Sequence of chain 1.B:
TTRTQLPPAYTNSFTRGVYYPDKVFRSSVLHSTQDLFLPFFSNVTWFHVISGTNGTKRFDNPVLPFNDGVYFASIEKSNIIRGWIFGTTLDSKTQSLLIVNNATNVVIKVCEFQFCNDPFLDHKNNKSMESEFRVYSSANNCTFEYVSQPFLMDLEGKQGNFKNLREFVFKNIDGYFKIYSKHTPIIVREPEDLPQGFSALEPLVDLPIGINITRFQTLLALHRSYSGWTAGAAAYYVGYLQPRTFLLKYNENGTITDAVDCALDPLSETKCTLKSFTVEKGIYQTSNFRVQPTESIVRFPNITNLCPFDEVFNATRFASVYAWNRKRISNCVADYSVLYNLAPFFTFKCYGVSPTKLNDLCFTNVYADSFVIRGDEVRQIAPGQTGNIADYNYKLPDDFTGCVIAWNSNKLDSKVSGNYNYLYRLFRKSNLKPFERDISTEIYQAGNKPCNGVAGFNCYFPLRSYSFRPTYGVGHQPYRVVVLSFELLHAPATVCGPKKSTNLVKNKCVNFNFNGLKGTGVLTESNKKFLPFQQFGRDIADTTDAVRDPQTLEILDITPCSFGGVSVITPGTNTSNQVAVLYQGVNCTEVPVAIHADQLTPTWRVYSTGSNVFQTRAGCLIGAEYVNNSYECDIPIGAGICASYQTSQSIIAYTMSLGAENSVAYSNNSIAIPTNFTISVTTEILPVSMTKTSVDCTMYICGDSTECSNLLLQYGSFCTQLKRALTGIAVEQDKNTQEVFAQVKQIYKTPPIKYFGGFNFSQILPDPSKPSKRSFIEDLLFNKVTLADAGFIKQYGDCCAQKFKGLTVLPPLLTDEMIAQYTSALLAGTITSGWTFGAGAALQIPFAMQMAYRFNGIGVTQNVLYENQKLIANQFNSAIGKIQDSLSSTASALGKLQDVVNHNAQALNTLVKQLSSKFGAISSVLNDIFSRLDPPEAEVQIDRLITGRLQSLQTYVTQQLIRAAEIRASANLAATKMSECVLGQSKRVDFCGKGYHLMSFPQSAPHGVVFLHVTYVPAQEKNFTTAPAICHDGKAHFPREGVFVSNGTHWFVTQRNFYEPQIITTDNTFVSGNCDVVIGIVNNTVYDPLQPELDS

Binding-site contacts:
Ligand atom C2 contacts residue ASN798 of chain 1.B at 2.5 Å.
Ligand atom C5 contacts residue ASN798 of chain 1.B at 3.6 Å.
Ligand atom C3 contacts residue ASN798 of chain 1.B at 3.8 Å.
Ligand atom C6 contacts residue GLN801 of chain 1.B at 3.4 Å.
Ligand atom O7 contacts residue ASN798 of chain 1.B at 4.1 Å.
Ligand atom C4 contacts residue ASN798 of chain 1.B at 4.2 Å.
Ligand atom C1 contacts residue ASN798 of chain 1.B at 1.4 Å.
Ligand atom C5 contacts residue GLN801 of chain 1.B at 3.5 Å.
Ligand atom O5 contacts residue GLN801 of chain 1.B at 4.2 Å.
Ligand atom N2 contacts residue ASN798 of chain 1.B at 2.9 Å (h-bond).
Ligand atom C1 contacts residue SER800 of chain 1.B at 4.2 Å.
Ligand atom O5 contacts residue ASN798 of chain 1.B at 2.4 Å (h-bond).
Ligand atom C7 contacts residue ASN798 of chain 1.B at 3.7 Å.

This small molecule binds to this protein.
Small molecule (SMILES): CC(=O)N[C@H]1[C@H](O[C@H]2[C@H](O)[C@@H](NC(C)=O)CO[C@@H]2CO)O[C@H](CO)[C@@H](O[C@@H]2O[C@H](CO)[C@@H](O)[C@H](O)[C@@H]2O)[C@@H]1O